This protein binds this small molecule.
Small molecule (SMILES): CC[C@H](C)[C@@]1(NC(C)=O)CCN([C@@H](CCc2ccccc2)C(=O)N[C@@H](Cc2ccccc2)[C@H](O)CNCc2cccc(OC)c2)C1=O

Sequence of chain 1.B:
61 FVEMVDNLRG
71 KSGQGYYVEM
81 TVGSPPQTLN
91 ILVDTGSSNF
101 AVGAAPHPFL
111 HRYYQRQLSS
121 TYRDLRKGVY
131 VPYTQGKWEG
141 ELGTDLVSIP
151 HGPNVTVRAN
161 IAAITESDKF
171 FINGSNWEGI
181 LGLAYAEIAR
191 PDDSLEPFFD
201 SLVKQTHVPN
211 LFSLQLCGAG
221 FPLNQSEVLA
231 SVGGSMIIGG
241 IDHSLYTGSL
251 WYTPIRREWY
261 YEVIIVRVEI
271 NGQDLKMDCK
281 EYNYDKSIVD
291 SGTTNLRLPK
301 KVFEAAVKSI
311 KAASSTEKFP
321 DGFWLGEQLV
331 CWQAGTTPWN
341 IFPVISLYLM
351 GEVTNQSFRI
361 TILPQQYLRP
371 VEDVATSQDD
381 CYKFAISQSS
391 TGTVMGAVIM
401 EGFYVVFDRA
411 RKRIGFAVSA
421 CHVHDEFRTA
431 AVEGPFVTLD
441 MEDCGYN

Binding-site contacts:
Ligand atom C11 contacts residue LEU92 of chain 1.B at 3.6 Å (hydrophobic).
Ligand atom C38 contacts residue ASP94 of chain 1.B at 3.5 Å.
Ligand atom N42 contacts residue ASP290 of chain 1.B at 2.8 Å (salt-bridge).
Ligand atom O45 contacts residue THR134 of chain 1.B at 3.3 Å (h-bond).
Ligand atom C27 contacts residue GLY73 of chain 1.B at 3.4 Å.
Ligand atom C9 contacts residue GLN135 of chain 1.B at 3.4 Å.
Ligand atom C4 contacts residue GLN135 of chain 1.B at 3.2 Å.
Ligand atom C34 contacts residue THR293 of chain 1.B at 3.6 Å.
Ligand atom C10 contacts residue TYR133 of chain 1.B at 3.6 Å (hydrophobic).
Ligand atom C34 contacts residue ASP290 of chain 1.B at 3.0 Å.
Ligand atom C32 contacts residue GLY292 of chain 1.B at 3.5 Å.
Ligand atom C5 contacts residue PHE170 of chain 1.B at 3.6 Å (hydrophobic).
Ligand atom O43 contacts residue THR293 of chain 1.B at 3.2 Å.
Ligand atom C12 contacts residue THR134 of chain 1.B at 3.0 Å.
Ligand atom C31 contacts residue ASP290 of chain 1.B at 3.4 Å.
Ligand atom C2 contacts residue PHE170 of chain 1.B at 3.2 Å (hydrophobic).
Ligand atom N40 contacts residue THR294 of chain 1.B at 3.3 Å (h-bond).
Ligand atom O46 contacts residue GLY96 of chain 1.B at 3.3 Å (h-bond).
Ligand atom C28 contacts residue ARG190 of chain 1.B at 3.5 Å.
Ligand atom C26 contacts residue GLY292 of chain 1.B at 3.4 Å.
Ligand atom O46 contacts residue TYR133 of chain 1.B at 3.4 Å.
Ligand atom C3 contacts residue ARG297 of chain 1.B at 3.5 Å.
Ligand atom C25 contacts residue THR294 of chain 1.B at 3.5 Å.
Ligand atom N40 contacts residue GLY73 of chain 1.B at 3.2 Å (h-bond).
Ligand atom C13 contacts residue PRO132 of chain 1.B at 3.3 Å (hydrophobic).
Ligand atom N42 contacts residue GLY96 of chain 1.B at 2.8 Å (h-bond).
Ligand atom C30 contacts residue ASP94 of chain 1.B at 3.5 Å.
Ligand atom C26 contacts residue GLY75 of chain 1.B at 3.6 Å.
Ligand atom C14 contacts residue GLY96 of chain 1.B at 3.0 Å.
Ligand atom C27 contacts residue ILE172 of chain 1.B at 3.3 Å (hydrophobic).
Ligand atom C8 contacts residue ARG297 of chain 1.B at 3.5 Å.
Ligand atom N41 contacts residue GLY292 of chain 1.B at 2.6 Å (h-bond).
Ligand atom O45 contacts residue GLN135 of chain 1.B at 3.5 Å (h-bond).
Ligand atom C32 contacts residue THR294 of chain 1.B at 3.5 Å.
Ligand atom C25 contacts residue GLY73 of chain 1.B at 3.6 Å.
Ligand atom C31 contacts residue GLY96 of chain 1.B at 3.6 Å.
Ligand atom C37 contacts residue GLY292 of chain 1.B at 3.4 Å.
Ligand atom O46 contacts residue ASP94 of chain 1.B at 2.5 Å (salt-bridge).
Ligand atom C38 contacts residue GLY292 of chain 1.B at 3.6 Å.
Ligand atom O43 contacts residue THR294 of chain 1.B at 2.6 Å (h-bond).